Sequence of chain 1.B:
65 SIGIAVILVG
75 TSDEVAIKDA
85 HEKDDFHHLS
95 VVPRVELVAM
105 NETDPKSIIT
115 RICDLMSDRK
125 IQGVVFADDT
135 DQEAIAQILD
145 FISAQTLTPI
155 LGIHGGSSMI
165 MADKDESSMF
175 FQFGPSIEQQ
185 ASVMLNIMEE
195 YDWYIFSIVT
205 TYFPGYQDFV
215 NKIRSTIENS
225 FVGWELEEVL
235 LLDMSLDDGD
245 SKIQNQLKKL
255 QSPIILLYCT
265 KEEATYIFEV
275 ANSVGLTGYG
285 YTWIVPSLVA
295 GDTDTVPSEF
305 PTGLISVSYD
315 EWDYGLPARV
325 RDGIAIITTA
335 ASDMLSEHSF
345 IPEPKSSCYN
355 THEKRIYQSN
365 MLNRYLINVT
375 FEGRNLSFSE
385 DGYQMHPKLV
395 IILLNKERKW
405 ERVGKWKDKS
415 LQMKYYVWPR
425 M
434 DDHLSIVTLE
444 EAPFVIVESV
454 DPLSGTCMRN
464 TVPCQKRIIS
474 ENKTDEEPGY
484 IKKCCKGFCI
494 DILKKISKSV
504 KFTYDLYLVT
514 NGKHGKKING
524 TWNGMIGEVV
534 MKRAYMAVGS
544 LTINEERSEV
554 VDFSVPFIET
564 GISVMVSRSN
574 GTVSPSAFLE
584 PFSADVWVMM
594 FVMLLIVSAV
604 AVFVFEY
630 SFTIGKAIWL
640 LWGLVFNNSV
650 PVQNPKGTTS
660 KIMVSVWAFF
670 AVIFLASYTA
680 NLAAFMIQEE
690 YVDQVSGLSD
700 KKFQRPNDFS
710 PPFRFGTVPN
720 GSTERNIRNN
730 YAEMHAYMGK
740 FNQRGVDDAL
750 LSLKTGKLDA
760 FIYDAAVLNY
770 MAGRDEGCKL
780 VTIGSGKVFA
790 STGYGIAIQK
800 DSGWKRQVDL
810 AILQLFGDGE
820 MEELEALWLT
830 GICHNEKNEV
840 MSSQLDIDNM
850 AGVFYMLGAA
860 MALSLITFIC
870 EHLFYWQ

This protein binds this small molecule.
Small molecule (SMILES): N[C@@H](CCC(=O)O)C(=O)O

Binding-site contacts:
Ligand atom OE1 contacts residue GLY720 of chain 1.B at 3.4 Å.
Ligand atom CA contacts residue ASP763 of chain 1.B at 4.0 Å.
Ligand atom C contacts residue THR545 of chain 1.B at 3.3 Å.
Ligand atom CD contacts residue TYR762 of chain 1.B at 3.7 Å (hydrophobic).
Ligand atom N contacts residue ASP763 of chain 1.B at 3.2 Å (salt-bridge).
Ligand atom CD contacts residue THR722 of chain 1.B at 3.9 Å.
Ligand atom CA contacts residue THR545 of chain 1.B at 3.7 Å.
Ligand atom OE2 contacts residue TYR762 of chain 1.B at 3.1 Å.
Ligand atom OXT contacts residue THR545 of chain 1.B at 3.6 Å.
Ligand atom OXT contacts residue ARG550 of chain 1.B at 2.7 Å (salt-bridge).
Ligand atom O contacts residue LEU544 of chain 1.B at 3.2 Å.
Ligand atom O contacts residue THR545 of chain 1.B at 2.5 Å (h-bond).
Ligand atom CB contacts residue HIS517 of chain 1.B at 3.5 Å.
Ligand atom CA contacts residue SER721 of chain 1.B at 4.2 Å.
Ligand atom CG contacts residue TYR762 of chain 1.B at 3.5 Å (hydrophobic).
Ligand atom OXT contacts residue SER721 of chain 1.B at 3.5 Å.
Ligand atom N contacts residue THR545 of chain 1.B at 3.4 Å.
Ligand atom CG contacts residue ASP763 of chain 1.B at 4.2 Å.
Ligand atom OE1 contacts residue THR722 of chain 1.B at 3.2 Å (h-bond).
Ligand atom C contacts residue SER721 of chain 1.B at 4.0 Å.
Ligand atom OE1 contacts residue ASP763 of chain 1.B at 4.2 Å.
Ligand atom OE2 contacts residue THR722 of chain 1.B at 3.2 Å.
Ligand atom OE1 contacts residue SER721 of chain 1.B at 2.6 Å (h-bond).
Ligand atom CD contacts residue ASP763 of chain 1.B at 3.5 Å.
Ligand atom N contacts residue SER543 of chain 1.B at 4.3 Å.
Ligand atom CG contacts residue HIS517 of chain 1.B at 4.3 Å.
Ligand atom CB contacts residue SER721 of chain 1.B at 4.3 Å.
Ligand atom OE2 contacts residue ASP763 of chain 1.B at 2.9 Å (salt-bridge).
Ligand atom N contacts residue TYR793 of chain 1.B at 4.4 Å.
Ligand atom CD contacts residue SER721 of chain 1.B at 3.8 Å.
Ligand atom C contacts residue LEU544 of chain 1.B at 4.4 Å (hydrophobic).
Ligand atom CD contacts residue GLY720 of chain 1.B at 4.3 Å.
Ligand atom O contacts residue ARG550 of chain 1.B at 3.0 Å (salt-bridge).
Ligand atom C contacts residue ARG550 of chain 1.B at 3.5 Å.
Ligand atom O contacts residue SER543 of chain 1.B at 4.1 Å.